Sequence of chain 1.D:
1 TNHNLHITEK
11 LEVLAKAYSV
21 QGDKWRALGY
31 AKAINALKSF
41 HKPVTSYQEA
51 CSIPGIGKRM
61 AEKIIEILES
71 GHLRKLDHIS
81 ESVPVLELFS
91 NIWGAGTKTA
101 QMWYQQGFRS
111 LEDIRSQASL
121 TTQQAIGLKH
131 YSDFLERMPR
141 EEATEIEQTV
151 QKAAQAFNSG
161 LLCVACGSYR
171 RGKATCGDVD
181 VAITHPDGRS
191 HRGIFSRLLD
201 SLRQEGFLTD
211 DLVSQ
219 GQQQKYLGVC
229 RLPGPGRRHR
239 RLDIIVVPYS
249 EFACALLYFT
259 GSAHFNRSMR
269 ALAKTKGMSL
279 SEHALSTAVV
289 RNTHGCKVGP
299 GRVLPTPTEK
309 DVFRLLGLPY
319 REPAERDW

Binding-site contacts:
Ligand atom O2A contacts residue ASP178 of chain 1.D at 2.9 Å (salt-bridge).
Ligand atom O3G contacts residue ARG137 of chain 1.D at 2.8 Å (salt-bridge).
Ligand atom C4 contacts residue ALA261 of chain 1.D at 3.4 Å (hydrophobic).
Ligand atom O2G contacts residue CA1 of chain 1.N at 2.5 Å.
Ligand atom C6 contacts residue DC6 of chain 1.F at 3.6 Å.
Ligand atom C4' contacts residue PHE257 of chain 1.D at 3.5 Å (hydrophobic).
Ligand atom O2 contacts residue TYR256 of chain 1.D at 3.5 Å.
Ligand atom N3 contacts residue ALA261 of chain 1.D at 3.5 Å.
Ligand atom O2B contacts residue ARG171 of chain 1.D at 2.9 Å (salt-bridge).
Ligand atom C4 contacts residue DC6 of chain 1.F at 3.4 Å.
Ligand atom O2A contacts residue CA1 of chain 1.N at 2.4 Å.
Ligand atom C5' contacts residue DC6 of chain 1.F at 3.5 Å.
Ligand atom C2' contacts residue ASN264 of chain 1.D at 3.5 Å.
Ligand atom O3' contacts residue ARG171 of chain 1.D at 3.6 Å (salt-bridge).
Ligand atom O3' contacts residue GLY259 of chain 1.D at 3.4 Å.
Ligand atom O2G contacts residue ASP178 of chain 1.D at 2.9 Å (salt-bridge).
Ligand atom O1B contacts residue ASP180 of chain 1.D at 3.4 Å (salt-bridge).
Ligand atom O3' contacts residue THR258 of chain 1.D at 3.3 Å (h-bond).
Ligand atom O1B contacts residue SER168 of chain 1.D at 3.0 Å (h-bond).
Ligand atom N4 contacts residue DC6 of chain 1.F at 2.9 Å (h-bond).
Ligand atom C1' contacts residue TYR256 of chain 1.D at 3.6 Å (hydrophobic).
Ligand atom PA contacts residue CA1 of chain 1.M at 3.6 Å.
Ligand atom O5' contacts residue CA1 of chain 1.M at 3.5 Å.
Ligand atom O1B contacts residue CA1 of chain 1.N at 2.4 Å.
Ligand atom O2A contacts residue ASP180 of chain 1.D at 3.2 Å (salt-bridge).
Ligand atom O2 contacts residue ASN264 of chain 1.D at 2.9 Å (h-bond).
Ligand atom C5 contacts residue DC6 of chain 1.F at 3.6 Å.
Ligand atom O3G contacts residue SER168 of chain 1.D at 2.6 Å (h-bond).
Ligand atom O4' contacts residue DC6 of chain 1.F at 3.3 Å.
Ligand atom O2A contacts residue CA1 of chain 1.M at 2.8 Å.
Ligand atom O2G contacts residue GLY177 of chain 1.D at 3.6 Å.
Ligand atom C2' contacts residue TYR256 of chain 1.D at 3.4 Å (hydrophobic).
Ligand atom O5' contacts residue DC6 of chain 1.F at 3.3 Å (h-bond).
Ligand atom PB contacts residue CA1 of chain 1.N at 3.5 Å.
Ligand atom O1B contacts residue GLY167 of chain 1.D at 3.4 Å.
Ligand atom O3' contacts residue PHE257 of chain 1.D at 3.5 Å (h-bond).
Ligand atom PG contacts residue CA1 of chain 1.N at 3.6 Å.
Ligand atom O1G contacts residue ARG137 of chain 1.D at 2.9 Å (salt-bridge).
Ligand atom O3G contacts residue GLY177 of chain 1.D at 3.2 Å (h-bond).
Ligand atom C5' contacts residue ASP180 of chain 1.D at 3.5 Å.

The small molecule below binds the protein below.
Small molecule (SMILES): Nc1ccn([C@H]2C[C@H](O)[C@@H](CO[P](=O)(O)O[P](=O)(O)OP(=O)(O)O)O2)c(=O)n1